The protein below binds the small molecule below.
Small molecule (SMILES): O=C(O)C1CCN([C@H]2[C@H](O)[C@H](n3ccc(=O)[nH]c3=O)O[C@@H]2CO)CC1

Binding-site contacts:
Ligand atom N3 contacts residue ALA109 of chain 1.A at 3.5 Å.
Ligand atom C1' contacts residue GLU111 of chain 1.A at 3.4 Å.
Ligand atom C13 contacts residue ALA4 of chain 1.A at 3.3 Å (hydrophobic).
Ligand atom C2' contacts residue GLU111 of chain 1.A at 3.4 Å.
Ligand atom N3 contacts residue ASN67 of chain 1.A at 3.8 Å.
Ligand atom C3' contacts residue GLU111 of chain 1.A at 3.8 Å.
Ligand atom N1 contacts residue HIS119 of chain 1.A at 3.9 Å.
Ligand atom C2 contacts residue ALA109 of chain 1.A at 3.6 Å (hydrophobic).
Ligand atom C6 contacts residue HIS119 of chain 1.A at 3.6 Å.
Ligand atom C8 contacts residue GLU111 of chain 1.A at 2.8 Å.
Ligand atom O4 contacts residue HIS119 of chain 1.A at 3.6 Å (h-bond).
Ligand atom O4 contacts residue ASN67 of chain 1.A at 2.9 Å (h-bond).
Ligand atom C9 contacts residue GLU111 of chain 1.A at 3.8 Å.
Ligand atom C5 contacts residue ASN67 of chain 1.A at 4.1 Å.
Ligand atom C5 contacts residue HIS119 of chain 1.A at 3.4 Å.
Ligand atom C4 contacts residue ALA109 of chain 1.A at 4.1 Å (hydrophobic).
Ligand atom C2 contacts residue ASN71 of chain 1.A at 4.0 Å.
Ligand atom O4' contacts residue GLU111 of chain 1.A at 4.0 Å.
Ligand atom O2 contacts residue VAL118 of chain 1.A at 4.2 Å.
Ligand atom N3 contacts residue HIS119 of chain 1.A at 4.3 Å.
Ligand atom C4 contacts residue HIS119 of chain 1.A at 3.6 Å.
Ligand atom C4' contacts residue GLU111 of chain 1.A at 4.1 Å.
Ligand atom O2 contacts residue GLU111 of chain 1.A at 3.0 Å (salt-bridge).
Ligand atom O2 contacts residue ALA109 of chain 1.A at 3.7 Å.
Ligand atom N1 contacts residue GLU111 of chain 1.A at 4.1 Å.
Ligand atom O4' contacts residue HIS119 of chain 1.A at 3.8 Å.
Ligand atom O4 contacts residue ASP121 of chain 1.A at 4.1 Å.
Ligand atom O5' contacts residue VAL118 of chain 1.A at 4.3 Å.
Ligand atom O4' contacts residue VAL118 of chain 1.A at 3.3 Å.
Ligand atom C12 contacts residue ALA4 of chain 1.A at 3.8 Å (hydrophobic).
Ligand atom N3 contacts residue ASN71 of chain 1.A at 4.3 Å.
Ligand atom C4 contacts residue ASN67 of chain 1.A at 3.4 Å.
Ligand atom N7 contacts residue GLU111 of chain 1.A at 3.3 Å (salt-bridge).
Ligand atom C10 contacts residue GLU111 of chain 1.A at 4.1 Å.
Ligand atom C13 contacts residue GLU111 of chain 1.A at 4.1 Å.
Ligand atom C2 contacts residue GLU111 of chain 1.A at 3.9 Å.
Ligand atom C5' contacts residue VAL118 of chain 1.A at 3.7 Å (hydrophobic).
Ligand atom C4' contacts residue VAL118 of chain 1.A at 3.9 Å (hydrophobic).
Ligand atom C1' contacts residue VAL118 of chain 1.A at 3.6 Å (hydrophobic).
Ligand atom O2 contacts residue ASN71 of chain 1.A at 2.9 Å (h-bond).

Sequence of chain 1.A:
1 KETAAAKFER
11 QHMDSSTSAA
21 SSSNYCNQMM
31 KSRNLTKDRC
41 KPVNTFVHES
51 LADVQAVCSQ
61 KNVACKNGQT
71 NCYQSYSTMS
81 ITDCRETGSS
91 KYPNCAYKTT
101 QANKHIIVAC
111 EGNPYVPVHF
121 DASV